A protein and the small-molecule ligand that binds it are described below.
Small molecule (SMILES): CC(C)C[C@H](NC(=O)[C@H](CC(C)C)NC(=O)[C@H](Cc1ccccc1)NC(=O)[C@H](CCC(N)=O)NC(=O)[C@H](CC(C)C)NC(=O)[C@@H](N)CO)C(=O)N[C@H](C=O)CC(=O)O

Sequence of chain 1.A:
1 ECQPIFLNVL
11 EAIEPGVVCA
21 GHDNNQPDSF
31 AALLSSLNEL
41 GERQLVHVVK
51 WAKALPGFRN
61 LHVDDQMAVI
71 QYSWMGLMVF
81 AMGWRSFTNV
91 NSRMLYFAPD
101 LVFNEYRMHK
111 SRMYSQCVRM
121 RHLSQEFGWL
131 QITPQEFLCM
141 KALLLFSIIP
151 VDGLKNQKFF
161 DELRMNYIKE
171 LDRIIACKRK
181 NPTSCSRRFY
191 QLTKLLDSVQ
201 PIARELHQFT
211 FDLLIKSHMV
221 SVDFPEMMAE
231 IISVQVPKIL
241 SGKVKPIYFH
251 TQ

Binding-site contacts:
Ligand atom CG contacts residue ILE231 of chain 1.A at 4.1 Å (hydrophobic).
Ligand atom CD2 contacts residue MET227 of chain 1.A at 3.9 Å (hydrophobic).
Ligand atom N contacts residue VAL49 of chain 1.A at 4.0 Å.
Ligand atom C contacts residue MET227 of chain 1.A at 4.0 Å (hydrophobic).
Ligand atom CD2 contacts residue GLN66 of chain 1.A at 3.7 Å.
Ligand atom CA contacts residue MET227 of chain 1.A at 4.3 Å (hydrophobic).
Ligand atom CA contacts residue MET67 of chain 1.A at 4.3 Å (hydrophobic).
Ligand atom CD1 contacts residue ILE231 of chain 1.A at 3.9 Å (hydrophobic).
Ligand atom CA contacts residue VAL49 of chain 1.A at 4.1 Å (hydrophobic).
Ligand atom O contacts residue MET227 of chain 1.A at 3.8 Å.
Ligand atom CD1 contacts residue GLN66 of chain 1.A at 3.6 Å.
Ligand atom O contacts residue LYS53 of chain 1.A at 3.3 Å.
Ligand atom CD2 contacts residue VAL46 of chain 1.A at 3.9 Å (hydrophobic).
Ligand atom CA contacts residue GLU230 of chain 1.A at 4.3 Å.
Ligand atom CD1 contacts residue LYS53 of chain 1.A at 3.8 Å.
Ligand atom N contacts residue MET227 of chain 1.A at 3.8 Å.
Ligand atom CA contacts residue MET227 of chain 1.A at 4.3 Å (hydrophobic).
Ligand atom C contacts residue LYS53 of chain 1.A at 4.3 Å.
Ligand atom CG contacts residue GLN66 of chain 1.A at 3.9 Å.
Ligand atom CA contacts residue LYS53 of chain 1.A at 4.5 Å.
Ligand atom CB contacts residue MET67 of chain 1.A at 4.3 Å (hydrophobic).
Ligand atom N contacts residue MET67 of chain 1.A at 4.2 Å.
Ligand atom O contacts residue VAL49 of chain 1.A at 4.2 Å.
Ligand atom CD2 contacts residue MET67 of chain 1.A at 3.6 Å (hydrophobic).
Ligand atom CD1 contacts residue GLN71 of chain 1.A at 3.3 Å.
Ligand atom CD1 contacts residue MET67 of chain 1.A at 3.5 Å (hydrophobic).
Ligand atom C contacts residue MET67 of chain 1.A at 4.5 Å (hydrophobic).
Ligand atom OE1 contacts residue MET67 of chain 1.A at 3.6 Å.
Ligand atom N contacts residue MET227 of chain 1.A at 3.7 Å.
Ligand atom CB contacts residue VAL49 of chain 1.A at 4.3 Å (hydrophobic).
Ligand atom C contacts residue VAL49 of chain 1.A at 4.1 Å (hydrophobic).
Ligand atom CG contacts residue MET67 of chain 1.A at 4.0 Å (hydrophobic).
Ligand atom CD2 contacts residue VAL49 of chain 1.A at 3.9 Å (hydrophobic).
Ligand atom CD1 contacts residue VAL49 of chain 1.A at 4.2 Å (hydrophobic).
Ligand atom CB contacts residue MET67 of chain 1.A at 4.0 Å (hydrophobic).
Ligand atom CD2 contacts residue VAL63 of chain 1.A at 3.8 Å (hydrophobic).
Ligand atom CD1 contacts residue ILE70 of chain 1.A at 4.5 Å (hydrophobic).
Ligand atom N contacts residue GLU230 of chain 1.A at 4.3 Å.